Sequence of chain 1.C:
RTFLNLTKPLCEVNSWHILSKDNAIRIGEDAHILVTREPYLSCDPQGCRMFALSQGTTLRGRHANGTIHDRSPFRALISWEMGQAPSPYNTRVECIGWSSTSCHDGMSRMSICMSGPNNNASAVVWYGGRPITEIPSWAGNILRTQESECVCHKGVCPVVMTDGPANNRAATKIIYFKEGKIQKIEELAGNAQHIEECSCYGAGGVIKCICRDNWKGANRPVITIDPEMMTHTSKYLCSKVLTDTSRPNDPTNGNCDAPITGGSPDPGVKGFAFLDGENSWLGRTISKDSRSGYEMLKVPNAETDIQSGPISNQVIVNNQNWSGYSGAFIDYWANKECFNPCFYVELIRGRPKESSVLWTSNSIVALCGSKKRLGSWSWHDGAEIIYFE

A protein and the small-molecule ligand that binds it are described below.
Small molecule (SMILES): CC(=O)N[C@@H]1[C@@H](O)[C@H](O)[C@@H](CO)O[C@H]1O

Binding-site contacts:
Ligand atom C4 contacts residue ASN65 of chain 1.A at 4.2 Å.
Ligand atom N2 contacts residue ASN65 of chain 1.A at 2.9 Å (h-bond).
Ligand atom O4 contacts residue NAG1 of chain 1.Z at 2.9 Å.
Ligand atom O7 contacts residue TYR387 of chain 1.C at 3.3 Å.
Ligand atom C8 contacts residue LEU358 of chain 1.A at 3.6 Å (hydrophobic).
Ligand atom O5 contacts residue ASN65 of chain 1.A at 2.3 Å (h-bond).
Ligand atom C3 contacts residue NAG1 of chain 1.Z at 4.1 Å.
Ligand atom C3 contacts residue ASN65 of chain 1.A at 3.8 Å.
Ligand atom C4 contacts residue NAG1 of chain 1.Z at 3.3 Å.
Ligand atom O6 contacts residue NAG1 of chain 1.Z at 3.7 Å.
Ligand atom C1 contacts residue ASN65 of chain 1.A at 1.4 Å.
Ligand atom C6 contacts residue NAG1 of chain 1.Z at 3.8 Å.
Ligand atom C2 contacts residue TYR387 of chain 1.C at 4.3 Å (hydrophobic).
Ligand atom C5 contacts residue NAG1 of chain 1.Z at 4.3 Å.
Ligand atom C7 contacts residue LEU358 of chain 1.A at 3.9 Å (hydrophobic).
Ligand atom C1 contacts residue TYR387 of chain 1.C at 4.1 Å (hydrophobic).
Ligand atom C2 contacts residue ASN65 of chain 1.A at 2.4 Å.
Ligand atom C5 contacts residue ASN65 of chain 1.A at 3.6 Å.
Ligand atom O7 contacts residue ASN65 of chain 1.A at 3.2 Å (h-bond).
Ligand atom C7 contacts residue ASN65 of chain 1.A at 3.3 Å.
Ligand atom O3 contacts residue NAG1 of chain 1.Z at 3.4 Å (h-bond).
Ligand atom N2 contacts residue LEU358 of chain 1.A at 3.9 Å.
Ligand atom O5 contacts residue TYR387 of chain 1.C at 4.2 Å.

Sequence of chain 1.A:
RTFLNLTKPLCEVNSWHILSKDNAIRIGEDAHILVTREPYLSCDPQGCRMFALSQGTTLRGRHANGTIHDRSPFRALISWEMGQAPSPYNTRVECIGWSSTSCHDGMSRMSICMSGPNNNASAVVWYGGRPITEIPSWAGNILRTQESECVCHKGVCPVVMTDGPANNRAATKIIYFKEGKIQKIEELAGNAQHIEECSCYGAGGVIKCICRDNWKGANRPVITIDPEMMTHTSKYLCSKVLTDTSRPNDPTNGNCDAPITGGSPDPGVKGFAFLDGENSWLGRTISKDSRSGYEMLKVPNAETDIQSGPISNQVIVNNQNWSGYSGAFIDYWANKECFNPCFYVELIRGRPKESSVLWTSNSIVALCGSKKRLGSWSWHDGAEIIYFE